Binding-site contacts:
Ligand atom C01 contacts residue HIS56 of chain 1.B at 3.8 Å.
Ligand atom O01 contacts residue LEU53 of chain 1.B at 4.2 Å.
Ligand atom C05 contacts residue PHE117 of chain 1.B at 3.6 Å (hydrophobic).
Ligand atom O03 contacts residue TRP26 of chain 1.B at 4.3 Å.
Ligand atom C02 contacts residue TYR122 of chain 1.B at 3.7 Å (hydrophobic).
Ligand atom O02 contacts residue HIS56 of chain 1.B at 3.6 Å (h-bond).
Ligand atom C02 contacts residue GLU62 of chain 1.B at 4.2 Å.
Ligand atom C01 contacts residue TYR122 of chain 1.B at 3.5 Å (hydrophobic).
Ligand atom C05 contacts residue TRP110 of chain 1.B at 3.0 Å (hydrophobic).
Ligand atom O01 contacts residue HIS96 of chain 1.B at 3.8 Å.
Ligand atom C04 contacts residue PHE108 of chain 1.B at 4.3 Å (hydrophobic).
Ligand atom O02 contacts residue HIS58 of chain 1.B at 3.3 Å (h-bond).
Ligand atom C03 contacts residue PHE117 of chain 1.B at 4.2 Å (hydrophobic).
Ligand atom C04 contacts residue TRP26 of chain 1.B at 4.4 Å (hydrophobic).
Ligand atom C03 contacts residue TRP110 of chain 1.B at 4.1 Å (hydrophobic).
Ligand atom S01 contacts residue PHE117 of chain 1.B at 4.4 Å.
Ligand atom O02 contacts residue PHE112 of chain 1.B at 4.0 Å.
Ligand atom O01 contacts residue HIS56 of chain 1.B at 3.5 Å (h-bond).
Ligand atom O02 contacts residue GLU62 of chain 1.B at 3.1 Å (salt-bridge).
Ligand atom C01 contacts residue HIS58 of chain 1.B at 4.3 Å.
Ligand atom C01 contacts residue LEU53 of chain 1.B at 4.3 Å (hydrophobic).
Ligand atom C01 contacts residue GLU62 of chain 1.B at 3.4 Å.
Ligand atom C04 contacts residue TRP110 of chain 1.B at 4.2 Å (hydrophobic).
Ligand atom C03 contacts residue TYR122 of chain 1.B at 2.8 Å (hydrophobic).
Ligand atom C02 contacts residue MN1 of chain 1.E at 4.2 Å.
Ligand atom O03 contacts residue TYR122 of chain 1.B at 4.2 Å.
Ligand atom O01 contacts residue GLU62 of chain 1.B at 3.0 Å (salt-bridge).
Ligand atom C05 contacts residue TRP26 of chain 1.B at 3.3 Å (hydrophobic).
Ligand atom O03 contacts residue LEU53 of chain 1.B at 4.4 Å.
Ligand atom O02 contacts residue MN1 of chain 1.E at 2.3 Å.
Ligand atom C01 contacts residue MN1 of chain 1.E at 2.7 Å.
Ligand atom O02 contacts residue TYR122 of chain 1.B at 2.5 Å (h-bond).
Ligand atom C02 contacts residue LEU53 of chain 1.B at 3.7 Å (hydrophobic).
Ligand atom C04 contacts residue VAL24 of chain 1.B at 4.3 Å (hydrophobic).
Ligand atom C04 contacts residue LEU53 of chain 1.B at 3.8 Å (hydrophobic).
Ligand atom C04 contacts residue ALA45 of chain 1.B at 3.4 Å (hydrophobic).
Ligand atom C02 contacts residue PHE108 of chain 1.B at 4.4 Å (hydrophobic).
Ligand atom O01 contacts residue MN1 of chain 1.E at 2.5 Å.
Ligand atom S01 contacts residue TRP110 of chain 1.B at 4.2 Å.
Ligand atom S01 contacts residue TYR122 of chain 1.B at 4.1 Å.

Sequence of chain 1.B:
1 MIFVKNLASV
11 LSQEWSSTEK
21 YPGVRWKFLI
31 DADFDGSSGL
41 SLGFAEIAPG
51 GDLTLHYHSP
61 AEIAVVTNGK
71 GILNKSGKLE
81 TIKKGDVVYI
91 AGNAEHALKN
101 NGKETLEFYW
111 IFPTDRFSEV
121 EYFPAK

A protein and the small-molecule ligand that binds it are described below.
Small molecule (SMILES): C[S+](C)(=O)CCC(=O)O